Binding-site contacts:
Ligand atom C3 contacts residue HIS222 of chain 1.A at 3.0 Å.
Ligand atom O72 contacts residue ASP96 of chain 1.A at 3.2 Å (salt-bridge).
Ligand atom N4 contacts residue ZN1 of chain 1.J at 1.9 Å.
Ligand atom O71 contacts residue HIS161 of chain 1.A at 3.0 Å.
Ligand atom C7 contacts residue ZN1 of chain 1.J at 3.7 Å.
Ligand atom O71 contacts residue HIS94 of chain 1.A at 3.2 Å (h-bond).
Ligand atom O32 contacts residue HIS161 of chain 1.A at 3.8 Å.
Ligand atom O72 contacts residue ZN1 of chain 1.I at 2.0 Å.
Ligand atom O31 contacts residue LYS183 of chain 1.A at 3.4 Å (salt-bridge).
Ligand atom O31 contacts residue ASN192 of chain 1.A at 3.4 Å (h-bond).
Ligand atom C31 contacts residue ZN1 of chain 1.J at 2.9 Å.
Ligand atom O72 contacts residue ZN1 of chain 1.J at 3.3 Å.
Ligand atom O72 contacts residue HIS92 of chain 1.A at 3.6 Å (h-bond).
Ligand atom C7 contacts residue HIS94 of chain 1.A at 3.4 Å.
Ligand atom C7 contacts residue ZN1 of chain 1.I at 2.7 Å.
Ligand atom O32 contacts residue CYS180 of chain 1.A at 3.1 Å.
Ligand atom O62 contacts residue GLN95 of chain 1.A at 3.7 Å.
Ligand atom C31 contacts residue LYS183 of chain 1.A at 3.7 Å.
Ligand atom C62 contacts residue TRP65 of chain 1.A at 3.8 Å (hydrophobic).
Ligand atom C5 contacts residue ZN1 of chain 1.J at 3.1 Å.
Ligand atom C22 contacts residue HIS222 of chain 1.A at 3.9 Å.
Ligand atom C2 contacts residue ZN1 of chain 1.J at 3.7 Å.
Ligand atom N4 contacts residue HIS222 of chain 1.A at 3.0 Å (h-bond).
Ligand atom N4 contacts residue ASP96 of chain 1.A at 3.1 Å (salt-bridge).
Ligand atom C7 contacts residue HIS161 of chain 1.A at 3.7 Å.
Ligand atom O62 contacts residue HIS94 of chain 1.A at 3.7 Å.
Ligand atom C7 contacts residue ASN192 of chain 1.A at 3.8 Å.
Ligand atom O32 contacts residue HIS222 of chain 1.A at 2.9 Å (h-bond).
Ligand atom O62 contacts residue ASP96 of chain 1.A at 3.1 Å (salt-bridge).
Ligand atom N4 contacts residue CYS180 of chain 1.A at 3.9 Å.
Ligand atom O71 contacts residue ASN192 of chain 1.A at 2.9 Å (h-bond).
Ligand atom C3 contacts residue ZN1 of chain 1.J at 2.6 Å.
Ligand atom O71 contacts residue ZN1 of chain 1.I at 2.8 Å.
Ligand atom O72 contacts residue HIS94 of chain 1.A at 3.0 Å (h-bond).
Ligand atom C31 contacts residue HIS222 of chain 1.A at 3.2 Å.
Ligand atom O32 contacts residue ZN1 of chain 1.J at 2.4 Å.
Ligand atom O32 contacts residue LYS183 of chain 1.A at 3.1 Å (salt-bridge).
Ligand atom C2 contacts residue HIS222 of chain 1.A at 3.7 Å.
Ligand atom C5 contacts residue ASP96 of chain 1.A at 3.4 Å.
Ligand atom O72 contacts residue HIS161 of chain 1.A at 3.5 Å (h-bond).

Sequence of chain 1.A:
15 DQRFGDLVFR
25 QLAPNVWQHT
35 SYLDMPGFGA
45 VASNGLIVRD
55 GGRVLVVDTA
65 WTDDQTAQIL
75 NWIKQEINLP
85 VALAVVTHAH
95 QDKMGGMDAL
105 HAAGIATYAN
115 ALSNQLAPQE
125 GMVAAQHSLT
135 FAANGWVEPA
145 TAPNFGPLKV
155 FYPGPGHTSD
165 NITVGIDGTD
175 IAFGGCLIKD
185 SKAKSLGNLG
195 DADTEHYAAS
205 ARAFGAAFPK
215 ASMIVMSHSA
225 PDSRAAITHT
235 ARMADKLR

The small molecule below binds the protein below.
Small molecule (SMILES): [H]/N=C/NCCSC1=C(C(=O)O)N[C@@H]([C@H](C(=O)O)[C@@H](C)O)C1